Binding-site contacts:
Ligand atom C6 contacts residue THR313 of chain 12.B at 4.5 Å.
Ligand atom C4 contacts residue ASN315 of chain 12.B at 4.3 Å.
Ligand atom C6 contacts residue ASN315 of chain 12.B at 4.5 Å.
Ligand atom C7 contacts residue ASN315 of chain 12.B at 3.3 Å.
Ligand atom C1 contacts residue ASN315 of chain 12.B at 1.4 Å.
Ligand atom C2 contacts residue ASN315 of chain 12.B at 2.5 Å.
Ligand atom C8 contacts residue ASN315 of chain 12.B at 3.5 Å.
Ligand atom C3 contacts residue ASN315 of chain 12.B at 3.8 Å.
Ligand atom N2 contacts residue ASN315 of chain 12.B at 2.8 Å (h-bond).
Ligand atom C1 contacts residue VAL314 of chain 12.B at 4.4 Å (hydrophobic).
Ligand atom O7 contacts residue ASN315 of chain 12.B at 4.2 Å.
Ligand atom O5 contacts residue VAL314 of chain 12.B at 3.8 Å.
Ligand atom O5 contacts residue THR313 of chain 12.B at 4.3 Å.
Ligand atom C5 contacts residue ASN315 of chain 12.B at 3.7 Å.
Ligand atom O5 contacts residue ASN315 of chain 12.B at 2.4 Å (h-bond).
Ligand atom C8 contacts residue ILE281 of chain 12.B at 4.5 Å (hydrophobic).

The protein below binds the small molecule below.
Small molecule (SMILES): CC(=O)N[C@@H]1[C@@H](O)[C@H](O)[C@@H](CO)O[C@H]1O

Sequence of chain 12.B:
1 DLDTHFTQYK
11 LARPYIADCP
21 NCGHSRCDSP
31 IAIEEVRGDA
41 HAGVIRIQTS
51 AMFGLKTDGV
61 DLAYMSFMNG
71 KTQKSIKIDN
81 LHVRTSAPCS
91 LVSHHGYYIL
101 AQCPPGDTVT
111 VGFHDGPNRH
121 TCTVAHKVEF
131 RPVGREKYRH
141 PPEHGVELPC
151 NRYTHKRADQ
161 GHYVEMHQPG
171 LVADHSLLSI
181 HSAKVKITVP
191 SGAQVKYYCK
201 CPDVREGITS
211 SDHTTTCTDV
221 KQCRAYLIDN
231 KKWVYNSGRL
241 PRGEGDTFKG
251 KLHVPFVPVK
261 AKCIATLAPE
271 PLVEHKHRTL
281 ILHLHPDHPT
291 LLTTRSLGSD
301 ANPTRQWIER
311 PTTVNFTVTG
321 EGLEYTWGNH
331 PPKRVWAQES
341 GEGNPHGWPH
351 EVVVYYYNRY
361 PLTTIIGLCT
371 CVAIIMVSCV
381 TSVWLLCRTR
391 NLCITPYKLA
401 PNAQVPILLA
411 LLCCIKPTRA